Binding-site contacts:
Ligand atom O6 contacts residue GLY2019 of chain 1.B at 3.1 Å (h-bond).
Ligand atom N2 contacts residue ASN212 of chain 1.A at 3.5 Å (h-bond).
Ligand atom C8 contacts residue THR2057 of chain 1.B at 3.3 Å.
Ligand atom C3 contacts residue PHE214 of chain 1.A at 3.9 Å (hydrophobic).
Ligand atom C7 contacts residue GLN2016 of chain 1.B at 3.8 Å.
Ligand atom C5 contacts residue ASN2013 of chain 1.B at 3.7 Å.
Ligand atom C3 contacts residue ASN2013 of chain 1.B at 3.8 Å.
Ligand atom C1 contacts residue ASN2013 of chain 1.B at 1.4 Å.
Ligand atom O6 contacts residue GLY2020 of chain 1.B at 3.2 Å (h-bond).
Ligand atom C7 contacts residue GLU2054 of chain 1.B at 3.3 Å.
Ligand atom N2 contacts residue PHE2060 of chain 1.B at 3.8 Å.
Ligand atom C2 contacts residue ASN2013 of chain 1.B at 2.4 Å.
Ligand atom C6 contacts residue ARG213 of chain 1.A at 3.3 Å.
Ligand atom C2 contacts residue PHE214 of chain 1.A at 3.9 Å (hydrophobic).
Ligand atom C7 contacts residue ASN2013 of chain 1.B at 3.7 Å.
Ligand atom O5 contacts residue ASN2013 of chain 1.B at 2.4 Å (h-bond).
Ligand atom O7 contacts residue ARG213 of chain 1.A at 3.0 Å (salt-bridge).
Ligand atom O3 contacts residue ASN212 of chain 1.A at 3.5 Å (h-bond).
Ligand atom C7 contacts residue ARG213 of chain 1.A at 3.9 Å.
Ligand atom C8 contacts residue GLU2054 of chain 1.B at 3.3 Å.
Ligand atom O6 contacts residue ARG213 of chain 1.A at 4.0 Å.
Ligand atom C7 contacts residue ASN212 of chain 1.A at 3.7 Å.
Ligand atom C5 contacts residue GLY2020 of chain 1.B at 3.9 Å.
Ligand atom O7 contacts residue PRO215 of chain 1.A at 4.0 Å.
Ligand atom C1 contacts residue PHE214 of chain 1.A at 3.7 Å (hydrophobic).
Ligand atom O3 contacts residue ARG213 of chain 1.A at 3.2 Å (salt-bridge).
Ligand atom N2 contacts residue GLN2016 of chain 1.B at 4.0 Å.
Ligand atom O5 contacts residue ARG213 of chain 1.A at 3.4 Å (salt-bridge).
Ligand atom O5 contacts residue GLY2020 of chain 1.B at 2.9 Å (h-bond).
Ligand atom O7 contacts residue GLN2016 of chain 1.B at 3.4 Å (h-bond).
Ligand atom C6 contacts residue GLY2020 of chain 1.B at 3.6 Å.
Ligand atom C8 contacts residue PRO215 of chain 1.A at 3.7 Å (hydrophobic).
Ligand atom N2 contacts residue ASN2013 of chain 1.B at 2.9 Å (h-bond).
Ligand atom O6 contacts residue ARG213 of chain 1.A at 3.5 Å (salt-bridge).
Ligand atom C6 contacts residue PHE214 of chain 1.A at 4.0 Å (hydrophobic).
Ligand atom C1 contacts residue GLY2020 of chain 1.B at 3.8 Å.
Ligand atom C8 contacts residue ASN212 of chain 1.A at 3.3 Å.
Ligand atom C5 contacts residue ARG213 of chain 1.A at 3.9 Å.
Ligand atom C2 contacts residue GLN2016 of chain 1.B at 4.1 Å.
Ligand atom O7 contacts residue GLU2054 of chain 1.B at 3.1 Å (salt-bridge).

This small molecule binds to this protein.
Small molecule (SMILES): CC(=O)N[C@H]1[C@H](O[C@H]2[C@H](O)[C@@H](NC(C)=O)CO[C@@H]2CO)O[C@H](CO)[C@@H](O[C@@H]2O[C@H](CO)[C@@H](O)[C@H](O)[C@@H]2O)[C@@H]1O

Sequence of chain 1.A:
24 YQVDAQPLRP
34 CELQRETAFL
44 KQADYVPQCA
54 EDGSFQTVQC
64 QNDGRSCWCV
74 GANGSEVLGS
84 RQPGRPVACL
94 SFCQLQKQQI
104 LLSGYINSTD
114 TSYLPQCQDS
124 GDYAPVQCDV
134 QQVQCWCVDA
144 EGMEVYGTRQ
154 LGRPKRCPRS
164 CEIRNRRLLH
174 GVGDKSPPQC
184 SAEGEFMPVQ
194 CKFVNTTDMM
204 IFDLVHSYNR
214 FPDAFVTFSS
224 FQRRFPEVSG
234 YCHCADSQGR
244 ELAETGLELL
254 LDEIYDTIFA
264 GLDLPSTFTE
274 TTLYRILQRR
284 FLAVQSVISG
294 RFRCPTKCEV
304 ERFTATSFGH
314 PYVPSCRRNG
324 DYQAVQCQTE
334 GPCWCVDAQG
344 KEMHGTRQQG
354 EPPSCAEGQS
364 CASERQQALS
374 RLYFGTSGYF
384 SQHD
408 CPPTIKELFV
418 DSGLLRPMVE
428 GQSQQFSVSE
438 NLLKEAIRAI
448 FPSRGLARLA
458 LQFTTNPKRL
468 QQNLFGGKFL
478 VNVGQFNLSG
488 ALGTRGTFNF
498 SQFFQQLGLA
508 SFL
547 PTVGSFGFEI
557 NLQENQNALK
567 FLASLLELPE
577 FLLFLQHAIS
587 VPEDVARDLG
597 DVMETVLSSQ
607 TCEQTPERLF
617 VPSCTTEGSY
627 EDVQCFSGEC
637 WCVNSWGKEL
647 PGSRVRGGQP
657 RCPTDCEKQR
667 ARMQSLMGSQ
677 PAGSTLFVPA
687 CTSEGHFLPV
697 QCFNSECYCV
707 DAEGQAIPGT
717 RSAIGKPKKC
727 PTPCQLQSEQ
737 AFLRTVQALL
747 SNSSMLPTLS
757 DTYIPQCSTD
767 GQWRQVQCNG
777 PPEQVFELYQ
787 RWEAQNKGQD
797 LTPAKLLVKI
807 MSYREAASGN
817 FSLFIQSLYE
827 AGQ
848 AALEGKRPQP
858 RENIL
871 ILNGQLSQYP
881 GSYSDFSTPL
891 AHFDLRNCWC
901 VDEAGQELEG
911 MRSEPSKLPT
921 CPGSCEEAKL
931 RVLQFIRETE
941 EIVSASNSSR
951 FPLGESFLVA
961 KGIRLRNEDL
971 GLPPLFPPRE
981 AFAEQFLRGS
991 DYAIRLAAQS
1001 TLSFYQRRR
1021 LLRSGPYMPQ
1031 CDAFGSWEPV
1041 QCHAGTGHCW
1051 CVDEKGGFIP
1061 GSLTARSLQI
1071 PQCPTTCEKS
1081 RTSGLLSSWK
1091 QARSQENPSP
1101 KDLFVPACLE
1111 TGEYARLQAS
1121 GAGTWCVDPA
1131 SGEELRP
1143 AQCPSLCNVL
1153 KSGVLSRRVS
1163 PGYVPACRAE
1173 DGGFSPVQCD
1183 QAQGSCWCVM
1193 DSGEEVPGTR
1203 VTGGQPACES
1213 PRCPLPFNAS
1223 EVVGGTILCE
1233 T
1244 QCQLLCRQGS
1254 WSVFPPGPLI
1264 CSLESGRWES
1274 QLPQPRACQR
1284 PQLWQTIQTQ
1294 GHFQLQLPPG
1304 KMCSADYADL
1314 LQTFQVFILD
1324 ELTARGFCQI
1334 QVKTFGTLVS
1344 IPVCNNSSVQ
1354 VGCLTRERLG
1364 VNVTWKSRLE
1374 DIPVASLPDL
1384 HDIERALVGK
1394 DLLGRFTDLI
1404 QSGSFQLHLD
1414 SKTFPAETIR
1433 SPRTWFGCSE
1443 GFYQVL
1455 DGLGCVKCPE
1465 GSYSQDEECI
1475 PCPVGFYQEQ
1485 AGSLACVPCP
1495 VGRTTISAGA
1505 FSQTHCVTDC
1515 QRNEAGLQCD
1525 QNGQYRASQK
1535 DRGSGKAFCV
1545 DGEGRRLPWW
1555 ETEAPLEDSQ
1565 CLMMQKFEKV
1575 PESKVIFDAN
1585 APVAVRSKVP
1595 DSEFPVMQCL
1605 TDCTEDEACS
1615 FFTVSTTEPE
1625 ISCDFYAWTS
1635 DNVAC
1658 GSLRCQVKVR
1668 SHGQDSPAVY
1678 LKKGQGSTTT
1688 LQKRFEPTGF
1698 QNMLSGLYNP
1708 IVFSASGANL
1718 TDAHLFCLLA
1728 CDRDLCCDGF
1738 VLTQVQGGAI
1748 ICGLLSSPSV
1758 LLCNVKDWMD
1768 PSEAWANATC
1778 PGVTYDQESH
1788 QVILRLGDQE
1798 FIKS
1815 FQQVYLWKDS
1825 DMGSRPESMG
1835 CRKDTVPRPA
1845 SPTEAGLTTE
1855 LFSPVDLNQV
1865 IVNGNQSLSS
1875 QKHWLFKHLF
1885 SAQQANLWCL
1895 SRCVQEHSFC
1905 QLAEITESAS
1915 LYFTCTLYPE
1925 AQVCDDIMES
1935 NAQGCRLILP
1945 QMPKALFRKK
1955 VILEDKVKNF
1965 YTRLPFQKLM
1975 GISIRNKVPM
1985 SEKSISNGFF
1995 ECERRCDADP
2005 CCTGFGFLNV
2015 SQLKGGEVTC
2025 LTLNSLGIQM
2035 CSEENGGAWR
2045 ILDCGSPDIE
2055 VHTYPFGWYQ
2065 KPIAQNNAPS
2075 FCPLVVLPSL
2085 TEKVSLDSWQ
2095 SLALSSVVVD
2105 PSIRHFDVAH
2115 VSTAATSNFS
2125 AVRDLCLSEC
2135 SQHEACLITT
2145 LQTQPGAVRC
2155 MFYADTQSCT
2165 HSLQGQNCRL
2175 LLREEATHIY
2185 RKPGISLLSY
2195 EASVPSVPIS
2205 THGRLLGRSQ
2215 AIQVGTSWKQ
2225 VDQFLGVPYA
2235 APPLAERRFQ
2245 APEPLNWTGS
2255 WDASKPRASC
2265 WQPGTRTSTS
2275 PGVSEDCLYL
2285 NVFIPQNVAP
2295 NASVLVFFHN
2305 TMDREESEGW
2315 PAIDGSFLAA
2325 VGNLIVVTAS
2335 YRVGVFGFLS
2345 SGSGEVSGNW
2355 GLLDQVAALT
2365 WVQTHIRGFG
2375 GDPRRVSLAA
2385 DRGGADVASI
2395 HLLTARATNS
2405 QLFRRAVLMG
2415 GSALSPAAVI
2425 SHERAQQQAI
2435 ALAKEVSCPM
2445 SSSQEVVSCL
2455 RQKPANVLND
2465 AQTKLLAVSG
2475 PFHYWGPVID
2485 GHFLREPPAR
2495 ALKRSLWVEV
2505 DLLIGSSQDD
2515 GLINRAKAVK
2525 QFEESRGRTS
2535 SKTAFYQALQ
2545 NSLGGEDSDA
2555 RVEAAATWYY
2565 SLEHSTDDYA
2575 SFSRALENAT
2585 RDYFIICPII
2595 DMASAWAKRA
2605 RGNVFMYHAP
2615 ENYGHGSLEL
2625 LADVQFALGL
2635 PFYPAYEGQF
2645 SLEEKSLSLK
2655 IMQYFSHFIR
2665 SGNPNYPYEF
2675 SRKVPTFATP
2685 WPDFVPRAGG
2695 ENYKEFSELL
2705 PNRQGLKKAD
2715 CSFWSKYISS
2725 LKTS

Sequence of chain 1.B:
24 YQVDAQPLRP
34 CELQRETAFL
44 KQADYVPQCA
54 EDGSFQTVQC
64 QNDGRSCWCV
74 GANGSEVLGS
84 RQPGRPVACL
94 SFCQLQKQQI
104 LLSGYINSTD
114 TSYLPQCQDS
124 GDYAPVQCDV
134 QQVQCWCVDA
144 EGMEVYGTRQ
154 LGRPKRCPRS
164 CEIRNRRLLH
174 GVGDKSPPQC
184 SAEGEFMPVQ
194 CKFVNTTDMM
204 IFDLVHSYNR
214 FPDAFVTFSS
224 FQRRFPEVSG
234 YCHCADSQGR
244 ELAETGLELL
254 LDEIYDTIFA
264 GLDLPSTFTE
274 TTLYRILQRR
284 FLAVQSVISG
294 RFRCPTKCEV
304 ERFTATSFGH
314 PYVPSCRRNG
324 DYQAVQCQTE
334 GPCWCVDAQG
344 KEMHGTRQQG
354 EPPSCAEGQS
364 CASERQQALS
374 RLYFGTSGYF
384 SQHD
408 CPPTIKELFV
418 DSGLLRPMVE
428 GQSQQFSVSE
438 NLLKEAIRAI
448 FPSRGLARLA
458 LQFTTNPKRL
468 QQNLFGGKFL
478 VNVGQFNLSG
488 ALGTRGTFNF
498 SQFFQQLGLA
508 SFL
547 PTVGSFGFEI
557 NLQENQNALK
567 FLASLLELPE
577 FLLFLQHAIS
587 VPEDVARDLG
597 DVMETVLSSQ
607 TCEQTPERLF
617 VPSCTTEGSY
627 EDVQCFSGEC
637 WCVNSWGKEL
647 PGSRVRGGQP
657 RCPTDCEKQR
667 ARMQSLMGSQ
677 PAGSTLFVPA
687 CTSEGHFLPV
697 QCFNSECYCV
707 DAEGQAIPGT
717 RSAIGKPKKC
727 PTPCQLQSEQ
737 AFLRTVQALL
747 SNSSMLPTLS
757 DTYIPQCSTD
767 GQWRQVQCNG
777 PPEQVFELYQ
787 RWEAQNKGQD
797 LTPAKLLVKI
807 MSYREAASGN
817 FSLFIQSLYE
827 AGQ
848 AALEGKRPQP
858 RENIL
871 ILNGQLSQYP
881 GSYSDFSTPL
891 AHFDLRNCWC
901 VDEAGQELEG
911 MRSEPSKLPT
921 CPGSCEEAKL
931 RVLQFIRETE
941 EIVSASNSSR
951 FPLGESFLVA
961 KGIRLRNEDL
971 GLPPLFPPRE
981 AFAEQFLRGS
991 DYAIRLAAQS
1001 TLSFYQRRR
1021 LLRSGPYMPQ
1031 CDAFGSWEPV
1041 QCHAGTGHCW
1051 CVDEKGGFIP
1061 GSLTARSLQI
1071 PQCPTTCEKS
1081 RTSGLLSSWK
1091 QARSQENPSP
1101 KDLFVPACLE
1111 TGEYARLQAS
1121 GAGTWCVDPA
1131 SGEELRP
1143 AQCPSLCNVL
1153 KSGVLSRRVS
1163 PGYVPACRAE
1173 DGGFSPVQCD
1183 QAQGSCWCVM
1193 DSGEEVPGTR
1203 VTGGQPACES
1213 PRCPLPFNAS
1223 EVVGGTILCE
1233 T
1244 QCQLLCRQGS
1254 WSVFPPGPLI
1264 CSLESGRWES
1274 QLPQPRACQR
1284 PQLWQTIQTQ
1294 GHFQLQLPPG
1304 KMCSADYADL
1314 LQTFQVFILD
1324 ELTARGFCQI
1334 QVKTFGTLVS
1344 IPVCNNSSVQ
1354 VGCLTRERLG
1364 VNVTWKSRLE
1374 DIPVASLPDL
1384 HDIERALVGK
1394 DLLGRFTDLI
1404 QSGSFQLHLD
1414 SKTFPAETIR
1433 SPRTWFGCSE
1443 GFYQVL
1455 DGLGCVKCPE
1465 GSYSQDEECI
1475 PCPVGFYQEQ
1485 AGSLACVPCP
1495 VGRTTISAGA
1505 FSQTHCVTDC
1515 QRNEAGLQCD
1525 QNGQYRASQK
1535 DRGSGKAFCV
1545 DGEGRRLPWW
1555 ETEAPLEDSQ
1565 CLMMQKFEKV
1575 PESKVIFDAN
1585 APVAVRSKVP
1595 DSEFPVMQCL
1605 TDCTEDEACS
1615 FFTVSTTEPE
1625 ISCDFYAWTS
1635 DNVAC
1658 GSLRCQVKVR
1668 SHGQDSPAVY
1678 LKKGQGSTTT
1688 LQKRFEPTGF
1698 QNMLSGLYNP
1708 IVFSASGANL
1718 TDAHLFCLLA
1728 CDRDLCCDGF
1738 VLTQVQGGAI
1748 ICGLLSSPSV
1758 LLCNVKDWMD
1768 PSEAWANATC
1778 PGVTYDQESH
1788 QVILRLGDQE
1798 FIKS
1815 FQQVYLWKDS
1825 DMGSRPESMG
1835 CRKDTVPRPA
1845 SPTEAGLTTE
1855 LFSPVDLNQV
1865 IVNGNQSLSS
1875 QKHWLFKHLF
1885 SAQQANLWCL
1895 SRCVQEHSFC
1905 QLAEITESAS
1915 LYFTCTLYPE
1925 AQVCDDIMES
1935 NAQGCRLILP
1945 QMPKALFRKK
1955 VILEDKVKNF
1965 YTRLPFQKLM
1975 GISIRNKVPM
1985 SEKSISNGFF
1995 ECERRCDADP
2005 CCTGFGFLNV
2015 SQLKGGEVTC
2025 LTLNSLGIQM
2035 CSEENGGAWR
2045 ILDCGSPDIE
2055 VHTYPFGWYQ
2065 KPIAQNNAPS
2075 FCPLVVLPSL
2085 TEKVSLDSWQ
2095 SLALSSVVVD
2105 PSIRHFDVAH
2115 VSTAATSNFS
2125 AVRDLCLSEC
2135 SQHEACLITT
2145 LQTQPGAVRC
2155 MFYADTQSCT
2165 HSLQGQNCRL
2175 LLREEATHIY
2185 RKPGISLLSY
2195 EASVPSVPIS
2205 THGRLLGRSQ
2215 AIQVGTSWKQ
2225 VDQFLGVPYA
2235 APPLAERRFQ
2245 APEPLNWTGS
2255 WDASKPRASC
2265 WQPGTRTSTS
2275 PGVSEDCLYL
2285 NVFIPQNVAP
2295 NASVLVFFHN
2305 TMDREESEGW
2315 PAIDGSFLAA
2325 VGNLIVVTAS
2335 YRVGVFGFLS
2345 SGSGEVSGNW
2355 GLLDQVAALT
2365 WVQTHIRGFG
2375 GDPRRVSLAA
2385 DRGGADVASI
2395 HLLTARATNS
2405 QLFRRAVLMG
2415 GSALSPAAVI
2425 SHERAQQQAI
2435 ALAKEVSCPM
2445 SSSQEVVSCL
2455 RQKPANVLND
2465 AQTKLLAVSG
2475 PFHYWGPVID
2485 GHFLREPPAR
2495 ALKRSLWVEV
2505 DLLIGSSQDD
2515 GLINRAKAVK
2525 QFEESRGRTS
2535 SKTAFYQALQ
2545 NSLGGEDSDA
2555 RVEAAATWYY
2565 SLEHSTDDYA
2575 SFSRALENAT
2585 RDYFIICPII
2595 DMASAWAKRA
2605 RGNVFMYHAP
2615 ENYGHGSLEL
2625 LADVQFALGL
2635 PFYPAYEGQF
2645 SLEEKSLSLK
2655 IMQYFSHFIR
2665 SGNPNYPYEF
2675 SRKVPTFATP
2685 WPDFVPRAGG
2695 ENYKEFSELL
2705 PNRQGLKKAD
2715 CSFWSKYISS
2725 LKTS